The protein below binds the small molecule below.
Small molecule (SMILES): O=C1NC2NC(=O)NC2N1

Sequence of chain 2.B:
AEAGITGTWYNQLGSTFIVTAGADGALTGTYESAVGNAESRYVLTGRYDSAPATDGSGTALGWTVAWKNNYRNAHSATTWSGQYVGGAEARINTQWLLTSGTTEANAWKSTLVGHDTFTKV

Sequence of chain 1.A:
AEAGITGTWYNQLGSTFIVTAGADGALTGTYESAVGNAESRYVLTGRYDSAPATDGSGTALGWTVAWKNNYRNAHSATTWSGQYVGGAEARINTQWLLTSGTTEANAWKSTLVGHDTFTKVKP

Binding-site contacts:
Ligand atom O1' contacts residue TRP79 of chain 2.B at 3.9 Å.
Ligand atom C1 contacts residue SER27 of chain 2.B at 3.5 Å.
Ligand atom O1' contacts residue THR90 of chain 2.B at 2.7 Å (h-bond).
Ligand atom C1 contacts residue TYR43 of chain 2.B at 3.4 Å (hydrophobic).
Ligand atom C3 contacts residue TRP108 of chain 2.B at 3.9 Å (hydrophobic).
Ligand atom N1' contacts residue TRP79 of chain 2.B at 4.2 Å.
Ligand atom O1' contacts residue LEU110 of chain 2.B at 3.6 Å.
Ligand atom C1' contacts residue LEU110 of chain 2.B at 4.2 Å (hydrophobic).
Ligand atom C1 contacts residue LEU25 of chain 2.B at 3.7 Å (hydrophobic).
Ligand atom N1 contacts residue SER45 of chain 2.B at 2.7 Å (h-bond).
Ligand atom O1 contacts residue TYR43 of chain 2.B at 2.6 Å (h-bond).
Ligand atom C1 contacts residue ASN23 of chain 2.B at 3.7 Å.
Ligand atom N1' contacts residue SER45 of chain 2.B at 4.2 Å.
Ligand atom N1' contacts residue TRP120 of chain 1.A at 3.6 Å.
Ligand atom C2 contacts residue VAL47 of chain 2.B at 3.5 Å (hydrophobic).
Ligand atom C3 contacts residue ASP128 of chain 2.B at 3.9 Å.
Ligand atom C2 contacts residue TRP120 of chain 1.A at 3.8 Å (hydrophobic).
Ligand atom N2 contacts residue LEU25 of chain 2.B at 3.8 Å.
Ligand atom O1 contacts residue SER45 of chain 2.B at 3.8 Å.
Ligand atom C1 contacts residue SER45 of chain 2.B at 3.6 Å.
Ligand atom N2 contacts residue TRP92 of chain 2.B at 4.1 Å.
Ligand atom N1 contacts residue VAL47 of chain 2.B at 3.6 Å.
Ligand atom O1 contacts residue ASN23 of chain 2.B at 2.9 Å (h-bond).
Ligand atom C1' contacts residue THR90 of chain 2.B at 3.9 Å.
Ligand atom O1 contacts residue LEU25 of chain 2.B at 4.0 Å.
Ligand atom O1 contacts residue SER27 of chain 2.B at 2.6 Å (h-bond).
Ligand atom C3 contacts residue LEU25 of chain 2.B at 4.0 Å (hydrophobic).
Ligand atom N2 contacts residue ASN23 of chain 2.B at 3.9 Å.
Ligand atom N2 contacts residue ASP128 of chain 2.B at 2.9 Å (salt-bridge).
Ligand atom C1' contacts residue TRP120 of chain 1.A at 4.1 Å (hydrophobic).
Ligand atom N1 contacts residue SER27 of chain 2.B at 3.8 Å.
Ligand atom C2 contacts residue LEU25 of chain 2.B at 4.1 Å (hydrophobic).
Ligand atom C1 contacts residue ASP128 of chain 2.B at 3.8 Å.
Ligand atom C2 contacts residue SER45 of chain 2.B at 3.7 Å.
Ligand atom O1 contacts residue ASP128 of chain 2.B at 3.9 Å.
Ligand atom N2 contacts residue TYR43 of chain 2.B at 3.8 Å.
Ligand atom N2' contacts residue THR90 of chain 2.B at 4.2 Å.
Ligand atom C3 contacts residue TRP120 of chain 1.A at 4.0 Å (hydrophobic).
Ligand atom N1 contacts residue LEU25 of chain 2.B at 3.9 Å.
Ligand atom N2' contacts residue TRP108 of chain 2.B at 3.5 Å.